Binding-site contacts:
Ligand atom C5 contacts residue SER18 of chain 1.A at 2.9 Å.
Ligand atom O5 contacts residue SER18 of chain 1.A at 2.6 Å (h-bond).
Ligand atom C6 contacts residue MET127 of chain 1.A at 3.9 Å (hydrophobic).
Ligand atom O6 contacts residue THR113 of chain 1.A at 4.5 Å.
Ligand atom C7 contacts residue ASN16 of chain 1.A at 3.5 Å.
Ligand atom O7 contacts residue ASN16 of chain 1.A at 3.8 Å.
Ligand atom C1 contacts residue SER18 of chain 1.A at 3.0 Å.
Ligand atom C5 contacts residue ASN16 of chain 1.A at 3.6 Å.
Ligand atom N2 contacts residue ASN16 of chain 1.A at 2.9 Å (h-bond).
Ligand atom O5 contacts residue ILE19 of chain 1.A at 3.5 Å.
Ligand atom C6 contacts residue THR113 of chain 1.A at 4.1 Å.
Ligand atom C4 contacts residue SER18 of chain 1.A at 4.3 Å.
Ligand atom O5 contacts residue ASN16 of chain 1.A at 2.3 Å (h-bond).
Ligand atom O6 contacts residue ILE19 of chain 1.A at 3.4 Å.
Ligand atom C1 contacts residue ASN16 of chain 1.A at 1.4 Å.
Ligand atom C5 contacts residue ILE19 of chain 1.A at 4.2 Å (hydrophobic).
Ligand atom C2 contacts residue SER18 of chain 1.A at 4.3 Å.
Ligand atom O6 contacts residue MET127 of chain 1.A at 4.1 Å.
Ligand atom C6 contacts residue SER18 of chain 1.A at 3.5 Å.
Ligand atom C3 contacts residue ASN16 of chain 1.A at 3.8 Å.
Ligand atom C4 contacts residue ASN16 of chain 1.A at 4.2 Å.
Ligand atom O6 contacts residue LEU130 of chain 1.A at 3.7 Å.
Ligand atom C6 contacts residue LEU130 of chain 1.A at 4.5 Å (hydrophobic).
Ligand atom C2 contacts residue ASN16 of chain 1.A at 2.5 Å.
Ligand atom C6 contacts residue ILE19 of chain 1.A at 3.8 Å (hydrophobic).

Sequence of chain 1.A:
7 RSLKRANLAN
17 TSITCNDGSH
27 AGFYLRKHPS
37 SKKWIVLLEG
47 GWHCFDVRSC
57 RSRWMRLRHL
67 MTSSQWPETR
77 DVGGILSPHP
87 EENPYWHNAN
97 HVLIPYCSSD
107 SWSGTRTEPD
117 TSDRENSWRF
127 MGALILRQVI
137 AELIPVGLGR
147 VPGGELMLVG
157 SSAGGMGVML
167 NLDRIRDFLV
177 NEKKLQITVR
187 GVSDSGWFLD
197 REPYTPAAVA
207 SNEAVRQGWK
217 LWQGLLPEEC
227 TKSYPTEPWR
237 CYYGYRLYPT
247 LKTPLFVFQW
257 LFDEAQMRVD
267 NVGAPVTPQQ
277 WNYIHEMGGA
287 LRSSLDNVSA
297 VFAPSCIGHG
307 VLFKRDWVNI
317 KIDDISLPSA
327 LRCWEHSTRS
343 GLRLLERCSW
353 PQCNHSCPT

This small molecule binds to this protein.
Small molecule (SMILES): CC(=O)N[C@@H]1[C@@H](O)[C@H](O)[C@@H](CO)O[C@H]1O